Sequence of chain 2.D:
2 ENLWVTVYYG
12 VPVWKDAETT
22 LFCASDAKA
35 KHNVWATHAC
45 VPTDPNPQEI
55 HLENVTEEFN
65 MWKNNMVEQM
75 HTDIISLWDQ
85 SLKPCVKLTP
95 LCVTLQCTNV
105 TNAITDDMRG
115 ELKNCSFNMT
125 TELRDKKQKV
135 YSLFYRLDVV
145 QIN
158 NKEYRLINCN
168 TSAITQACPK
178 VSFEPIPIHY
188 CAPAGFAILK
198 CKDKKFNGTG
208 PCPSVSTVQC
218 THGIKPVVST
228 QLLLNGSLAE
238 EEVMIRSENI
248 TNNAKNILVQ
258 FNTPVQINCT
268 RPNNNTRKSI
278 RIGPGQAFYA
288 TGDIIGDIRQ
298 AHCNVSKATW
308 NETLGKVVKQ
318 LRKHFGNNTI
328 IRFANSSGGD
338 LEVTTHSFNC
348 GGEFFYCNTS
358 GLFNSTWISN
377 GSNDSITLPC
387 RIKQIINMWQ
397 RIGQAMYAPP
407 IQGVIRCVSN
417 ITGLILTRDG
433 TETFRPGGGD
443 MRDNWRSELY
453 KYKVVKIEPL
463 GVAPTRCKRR

Binding-site contacts:
Ligand atom C3 contacts residue ASN324 of chain 2.D at 3.8 Å.
Ligand atom C1 contacts residue ASN324 of chain 2.D at 1.4 Å.
Ligand atom N2 contacts residue ASN324 of chain 2.D at 2.9 Å (h-bond).
Ligand atom C4 contacts residue ASN324 of chain 2.D at 4.2 Å.
Ligand atom C7 contacts residue ASN324 of chain 2.D at 3.1 Å.
Ligand atom O5 contacts residue ASN324 of chain 2.D at 2.4 Å (h-bond).
Ligand atom O7 contacts residue ASN324 of chain 2.D at 2.8 Å (h-bond).
Ligand atom C5 contacts residue ASN324 of chain 2.D at 3.7 Å.
Ligand atom C8 contacts residue ASN324 of chain 2.D at 4.3 Å.
Ligand atom C2 contacts residue ASN324 of chain 2.D at 2.5 Å.

A small-molecule ligand and the protein it binds are described below.
Small molecule (SMILES): CC(=O)N[C@@H]1[C@@H](O)[C@H](O)[C@@H](CO)O[C@H]1O